The protein below binds the small molecule below.
Small molecule (SMILES): CC(=O)N[C@H]1[C@H](O[C@H]2[C@H](O)[C@@H](NC(C)=O)CO[C@@H]2CO[C@@H]2O[C@@H](C)[C@@H](O)[C@@H](O)[C@@H]2O)O[C@H](CO)[C@@H](O[C@@H]2O[C@H](CO)[C@@H](O)[C@H](O)[C@@H]2O)[C@@H]1O

Sequence of chain 1.C:
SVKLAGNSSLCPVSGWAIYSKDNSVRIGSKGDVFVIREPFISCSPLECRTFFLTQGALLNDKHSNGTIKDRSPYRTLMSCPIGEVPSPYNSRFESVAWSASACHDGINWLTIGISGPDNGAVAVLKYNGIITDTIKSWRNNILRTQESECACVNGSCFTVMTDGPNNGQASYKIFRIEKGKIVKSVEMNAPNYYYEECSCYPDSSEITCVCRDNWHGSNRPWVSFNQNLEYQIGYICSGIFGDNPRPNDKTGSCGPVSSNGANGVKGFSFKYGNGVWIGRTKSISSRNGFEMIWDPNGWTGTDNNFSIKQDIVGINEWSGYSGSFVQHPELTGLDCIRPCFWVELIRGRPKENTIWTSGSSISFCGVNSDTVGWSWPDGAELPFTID

Sequence of chain 1.B:
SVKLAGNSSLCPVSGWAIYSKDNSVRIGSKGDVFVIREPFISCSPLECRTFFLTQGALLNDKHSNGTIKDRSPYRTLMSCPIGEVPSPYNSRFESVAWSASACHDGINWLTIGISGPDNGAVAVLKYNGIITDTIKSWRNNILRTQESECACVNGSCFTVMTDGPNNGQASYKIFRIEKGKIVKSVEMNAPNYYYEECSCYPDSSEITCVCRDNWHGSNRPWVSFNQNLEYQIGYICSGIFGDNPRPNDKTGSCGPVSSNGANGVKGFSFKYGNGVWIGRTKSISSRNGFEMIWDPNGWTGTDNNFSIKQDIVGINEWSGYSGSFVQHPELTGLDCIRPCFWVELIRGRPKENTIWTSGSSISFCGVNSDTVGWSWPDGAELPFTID

Binding-site contacts:
Ligand atom N2 contacts residue ASN65 of chain 1.C at 3.0 Å (h-bond).
Ligand atom O5 contacts residue ASN65 of chain 1.C at 2.2 Å (h-bond).
Ligand atom C4 contacts residue GLU381 of chain 1.B at 4.0 Å.
Ligand atom C3 contacts residue ASN65 of chain 1.C at 3.8 Å.
Ligand atom O7 contacts residue ASN65 of chain 1.C at 3.5 Å (h-bond).
Ligand atom C7 contacts residue ASN65 of chain 1.C at 3.4 Å.
Ligand atom C2 contacts residue ASN65 of chain 1.C at 2.4 Å.
Ligand atom C8 contacts residue ILE386 of chain 1.C at 4.4 Å (hydrophobic).
Ligand atom C4 contacts residue ASN65 of chain 1.C at 4.1 Å.
Ligand atom C8 contacts residue ILE355 of chain 1.C at 4.2 Å (hydrophobic).
Ligand atom C5 contacts residue ASN65 of chain 1.C at 3.5 Å.
Ligand atom C1 contacts residue ASN65 of chain 1.C at 1.4 Å.
Ligand atom C3 contacts residue GLU381 of chain 1.B at 4.4 Å.